Binding-site contacts:
Ligand atom CA contacts residue LYS146 of chain 1.A at 4.2 Å.
Ligand atom CB contacts residue THR143 of chain 1.A at 4.2 Å.
Ligand atom O contacts residue TYR84 of chain 1.A at 2.8 Å (h-bond).
Ligand atom O contacts residue TRP147 of chain 1.A at 3.7 Å.
Ligand atom O contacts residue TYR123 of chain 1.A at 4.4 Å.
Ligand atom CA contacts residue SER77 of chain 1.A at 3.6 Å.
Ligand atom CA contacts residue ASN80 of chain 1.A at 4.0 Å.
Ligand atom N contacts residue SER77 of chain 1.A at 3.3 Å (h-bond).
Ligand atom CD2 contacts residue SER77 of chain 1.A at 4.2 Å.
Ligand atom CG contacts residue TRP73 of chain 1.A at 3.7 Å (hydrophobic).
Ligand atom C contacts residue ASN80 of chain 1.A at 4.2 Å.
Ligand atom CA contacts residue TYR84 of chain 1.A at 4.2 Å (hydrophobic).
Ligand atom C contacts residue PRO7 of chain 1.K at 3.5 Å (hydrophobic).
Ligand atom N contacts residue TYR84 of chain 1.A at 3.0 Å (h-bond).
Ligand atom CA contacts residue VAL76 of chain 1.A at 4.3 Å (hydrophobic).
Ligand atom C contacts residue TYR84 of chain 1.A at 3.2 Å (hydrophobic).
Ligand atom C contacts residue SER77 of chain 1.A at 3.6 Å.
Ligand atom CD1 contacts residue LEU95 of chain 1.A at 3.9 Å (hydrophobic).
Ligand atom C contacts residue THR143 of chain 1.A at 3.7 Å.
Ligand atom C contacts residue VAL76 of chain 1.A at 4.4 Å (hydrophobic).
Ligand atom O contacts residue PRO7 of chain 1.K at 3.0 Å (h-bond).
Ligand atom CG contacts residue SER77 of chain 1.A at 3.2 Å.
Ligand atom N contacts residue VAL76 of chain 1.A at 3.9 Å.
Ligand atom CD1 contacts residue LEU81 of chain 1.A at 3.6 Å (hydrophobic).
Ligand atom O contacts residue TRP73 of chain 1.A at 3.7 Å.
Ligand atom CB contacts residue SER77 of chain 1.A at 3.8 Å.
Ligand atom CD2 contacts residue THR143 of chain 1.A at 4.3 Å.
Ligand atom N contacts residue ASN80 of chain 1.A at 4.2 Å.
Ligand atom CD2 contacts residue TRP73 of chain 1.A at 3.3 Å (hydrophobic).
Ligand atom CD1 contacts residue SER77 of chain 1.A at 3.5 Å.
Ligand atom CA contacts residue TRP73 of chain 1.A at 4.0 Å (hydrophobic).
Ligand atom CD2 contacts residue TRP147 of chain 1.A at 3.2 Å (hydrophobic).
Ligand atom CA contacts residue THR143 of chain 1.A at 4.3 Å.
Ligand atom N contacts residue ASN80 of chain 1.A at 3.8 Å.
Ligand atom C contacts residue TRP73 of chain 1.A at 4.0 Å (hydrophobic).
Ligand atom CA contacts residue ASN80 of chain 1.A at 4.4 Å.
Ligand atom CA contacts residue SER77 of chain 1.A at 4.1 Å.
Ligand atom CA contacts residue PRO7 of chain 1.K at 3.7 Å (hydrophobic).
Ligand atom N contacts residue ASN80 of chain 1.A at 3.9 Å.
Ligand atom O contacts residue THR143 of chain 1.A at 2.7 Å (h-bond).

Sequence of chain 1.A:
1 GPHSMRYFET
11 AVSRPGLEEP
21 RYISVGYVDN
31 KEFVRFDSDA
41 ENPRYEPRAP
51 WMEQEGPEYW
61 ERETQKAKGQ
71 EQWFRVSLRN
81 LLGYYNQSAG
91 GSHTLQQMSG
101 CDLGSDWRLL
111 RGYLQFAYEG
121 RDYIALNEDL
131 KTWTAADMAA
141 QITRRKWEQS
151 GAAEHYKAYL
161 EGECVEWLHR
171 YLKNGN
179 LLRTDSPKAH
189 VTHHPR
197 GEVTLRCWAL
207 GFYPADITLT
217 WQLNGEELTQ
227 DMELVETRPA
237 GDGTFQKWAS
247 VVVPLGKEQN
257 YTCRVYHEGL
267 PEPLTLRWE

The small molecule below binds the protein below.
Small molecule (SMILES): CNC(=O)[C@H](CC(C)C)NC(=O)CNC(=O)CN

Sequence of chain 1.K:
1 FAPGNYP